A protein and the small-molecule ligand that binds it are described below.
Small molecule (SMILES): O=C(CSCCc1ccccc1)C(F)(F)F

Binding-site contacts:
Ligand atom C9 contacts residue SER34 of chain 1.B at 3.2 Å.
Ligand atom S contacts residue THR143 of chain 1.B at 4.2 Å.
Ligand atom C11 contacts residue SER113 of chain 1.B at 2.7 Å.
Ligand atom C8 contacts residue THR143 of chain 1.B at 3.2 Å.
Ligand atom C8 contacts residue ASN77 of chain 1.B at 3.4 Å.
Ligand atom S contacts residue ASN77 of chain 1.B at 4.2 Å.
Ligand atom C8 contacts residue SER113 of chain 1.B at 4.0 Å.
Ligand atom O1 contacts residue SER34 of chain 1.B at 2.5 Å (h-bond).
Ligand atom S contacts residue SER113 of chain 1.B at 3.2 Å (h-bond).
Ligand atom C3 contacts residue PHE78 of chain 1.B at 3.4 Å (hydrophobic).
Ligand atom C9 contacts residue SER113 of chain 1.B at 3.0 Å.
Ligand atom F2 contacts residue LEU74 of chain 1.B at 4.3 Å.
Ligand atom F3 contacts residue SER113 of chain 1.B at 3.0 Å.
Ligand atom C3 contacts residue LEU74 of chain 1.B at 4.2 Å (hydrophobic).
Ligand atom C10 contacts residue SER113 of chain 1.B at 2.0 Å.
Ligand atom C5 contacts residue PHE78 of chain 1.B at 3.6 Å (hydrophobic).
Ligand atom O1 contacts residue ALA33 of chain 1.B at 3.8 Å.
Ligand atom C9 contacts residue ASN77 of chain 1.B at 3.2 Å.
Ligand atom C1 contacts residue PHE78 of chain 1.B at 4.4 Å (hydrophobic).
Ligand atom C7 contacts residue THR143 of chain 1.B at 4.2 Å.
Ligand atom F3 contacts residue ALA33 of chain 1.B at 3.3 Å.
Ligand atom C4 contacts residue VAL170 of chain 1.B at 4.1 Å (hydrophobic).
Ligand atom O1 contacts residue ASN77 of chain 1.B at 4.1 Å.
Ligand atom O1 contacts residue SER113 of chain 1.B at 2.7 Å (h-bond).
Ligand atom C10 contacts residue ASN77 of chain 1.B at 4.2 Å.
Ligand atom S contacts residue VAL170 of chain 1.B at 3.8 Å.
Ligand atom F2 contacts residue SER34 of chain 1.B at 3.4 Å.
Ligand atom O1 contacts residue GLN114 of chain 1.B at 3.0 Å (h-bond).
Ligand atom C11 contacts residue ALA33 of chain 1.B at 4.4 Å (hydrophobic).
Ligand atom F1 contacts residue SER113 of chain 1.B at 2.9 Å.
Ligand atom C9 contacts residue GLN114 of chain 1.B at 4.3 Å.
Ligand atom C10 contacts residue GLN114 of chain 1.B at 3.6 Å.
Ligand atom C7 contacts residue VAL170 of chain 1.B at 4.2 Å (hydrophobic).
Ligand atom F2 contacts residue SER113 of chain 1.B at 4.0 Å.
Ligand atom C10 contacts residue SER34 of chain 1.B at 3.3 Å.
Ligand atom C7 contacts residue ASN77 of chain 1.B at 4.0 Å.
Ligand atom C8 contacts residue VAL170 of chain 1.B at 3.8 Å (hydrophobic).
Ligand atom F3 contacts residue SER34 of chain 1.B at 4.1 Å.
Ligand atom C11 contacts residue SER34 of chain 1.B at 4.1 Å.
Ligand atom C5 contacts residue ASN77 of chain 1.B at 3.8 Å.

Sequence of chain 1.B:
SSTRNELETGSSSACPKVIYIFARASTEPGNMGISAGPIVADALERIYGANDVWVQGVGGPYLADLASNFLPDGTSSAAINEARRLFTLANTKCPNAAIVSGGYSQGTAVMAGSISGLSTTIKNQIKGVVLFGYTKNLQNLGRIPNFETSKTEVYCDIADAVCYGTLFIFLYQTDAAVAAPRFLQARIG